Sequence of chain 5.E:
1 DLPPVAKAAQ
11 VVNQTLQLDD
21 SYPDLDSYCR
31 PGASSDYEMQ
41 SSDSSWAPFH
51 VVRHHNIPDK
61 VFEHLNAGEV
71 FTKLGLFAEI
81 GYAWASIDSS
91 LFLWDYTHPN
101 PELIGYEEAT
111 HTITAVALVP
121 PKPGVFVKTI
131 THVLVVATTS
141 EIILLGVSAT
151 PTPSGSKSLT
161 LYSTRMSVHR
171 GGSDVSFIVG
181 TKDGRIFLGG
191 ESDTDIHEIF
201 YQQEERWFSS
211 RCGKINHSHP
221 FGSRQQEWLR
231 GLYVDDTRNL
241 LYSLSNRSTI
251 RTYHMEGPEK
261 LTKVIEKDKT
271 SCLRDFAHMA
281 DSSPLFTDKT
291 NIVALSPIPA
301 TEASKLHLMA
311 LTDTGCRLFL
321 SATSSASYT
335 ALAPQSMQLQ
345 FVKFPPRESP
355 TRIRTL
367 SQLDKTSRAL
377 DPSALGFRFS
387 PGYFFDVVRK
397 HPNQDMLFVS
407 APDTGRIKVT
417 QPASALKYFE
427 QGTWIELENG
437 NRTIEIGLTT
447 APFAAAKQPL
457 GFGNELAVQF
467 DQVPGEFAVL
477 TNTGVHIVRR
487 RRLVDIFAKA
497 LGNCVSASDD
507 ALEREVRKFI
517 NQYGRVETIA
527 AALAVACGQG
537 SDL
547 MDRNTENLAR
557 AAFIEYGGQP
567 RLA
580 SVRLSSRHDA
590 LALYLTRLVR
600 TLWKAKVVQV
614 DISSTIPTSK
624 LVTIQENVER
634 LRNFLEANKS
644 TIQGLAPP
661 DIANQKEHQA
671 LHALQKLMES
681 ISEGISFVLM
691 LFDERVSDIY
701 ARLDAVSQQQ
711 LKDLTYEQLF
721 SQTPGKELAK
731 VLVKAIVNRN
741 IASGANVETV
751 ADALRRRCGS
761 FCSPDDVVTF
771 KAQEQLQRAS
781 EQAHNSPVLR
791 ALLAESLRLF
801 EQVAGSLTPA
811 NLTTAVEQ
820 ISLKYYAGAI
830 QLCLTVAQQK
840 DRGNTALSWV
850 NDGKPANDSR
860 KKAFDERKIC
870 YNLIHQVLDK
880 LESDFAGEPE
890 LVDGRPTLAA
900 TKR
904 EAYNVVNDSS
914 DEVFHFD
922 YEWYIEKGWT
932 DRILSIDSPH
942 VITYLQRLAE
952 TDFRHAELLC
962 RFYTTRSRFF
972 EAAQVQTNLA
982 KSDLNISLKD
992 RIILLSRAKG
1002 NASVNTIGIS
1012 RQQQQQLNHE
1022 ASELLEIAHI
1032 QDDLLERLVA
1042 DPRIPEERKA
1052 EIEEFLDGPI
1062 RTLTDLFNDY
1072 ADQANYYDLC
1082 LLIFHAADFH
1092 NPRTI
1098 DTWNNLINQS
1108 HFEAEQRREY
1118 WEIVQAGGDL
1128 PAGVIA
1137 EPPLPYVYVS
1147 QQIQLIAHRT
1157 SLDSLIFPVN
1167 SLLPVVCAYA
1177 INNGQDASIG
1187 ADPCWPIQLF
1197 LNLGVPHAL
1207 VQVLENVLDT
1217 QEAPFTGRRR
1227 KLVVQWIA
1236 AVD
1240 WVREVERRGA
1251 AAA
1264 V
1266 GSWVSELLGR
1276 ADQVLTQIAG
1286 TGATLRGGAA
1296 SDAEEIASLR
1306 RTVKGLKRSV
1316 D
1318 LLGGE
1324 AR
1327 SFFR

Sequence of chain 5.B:
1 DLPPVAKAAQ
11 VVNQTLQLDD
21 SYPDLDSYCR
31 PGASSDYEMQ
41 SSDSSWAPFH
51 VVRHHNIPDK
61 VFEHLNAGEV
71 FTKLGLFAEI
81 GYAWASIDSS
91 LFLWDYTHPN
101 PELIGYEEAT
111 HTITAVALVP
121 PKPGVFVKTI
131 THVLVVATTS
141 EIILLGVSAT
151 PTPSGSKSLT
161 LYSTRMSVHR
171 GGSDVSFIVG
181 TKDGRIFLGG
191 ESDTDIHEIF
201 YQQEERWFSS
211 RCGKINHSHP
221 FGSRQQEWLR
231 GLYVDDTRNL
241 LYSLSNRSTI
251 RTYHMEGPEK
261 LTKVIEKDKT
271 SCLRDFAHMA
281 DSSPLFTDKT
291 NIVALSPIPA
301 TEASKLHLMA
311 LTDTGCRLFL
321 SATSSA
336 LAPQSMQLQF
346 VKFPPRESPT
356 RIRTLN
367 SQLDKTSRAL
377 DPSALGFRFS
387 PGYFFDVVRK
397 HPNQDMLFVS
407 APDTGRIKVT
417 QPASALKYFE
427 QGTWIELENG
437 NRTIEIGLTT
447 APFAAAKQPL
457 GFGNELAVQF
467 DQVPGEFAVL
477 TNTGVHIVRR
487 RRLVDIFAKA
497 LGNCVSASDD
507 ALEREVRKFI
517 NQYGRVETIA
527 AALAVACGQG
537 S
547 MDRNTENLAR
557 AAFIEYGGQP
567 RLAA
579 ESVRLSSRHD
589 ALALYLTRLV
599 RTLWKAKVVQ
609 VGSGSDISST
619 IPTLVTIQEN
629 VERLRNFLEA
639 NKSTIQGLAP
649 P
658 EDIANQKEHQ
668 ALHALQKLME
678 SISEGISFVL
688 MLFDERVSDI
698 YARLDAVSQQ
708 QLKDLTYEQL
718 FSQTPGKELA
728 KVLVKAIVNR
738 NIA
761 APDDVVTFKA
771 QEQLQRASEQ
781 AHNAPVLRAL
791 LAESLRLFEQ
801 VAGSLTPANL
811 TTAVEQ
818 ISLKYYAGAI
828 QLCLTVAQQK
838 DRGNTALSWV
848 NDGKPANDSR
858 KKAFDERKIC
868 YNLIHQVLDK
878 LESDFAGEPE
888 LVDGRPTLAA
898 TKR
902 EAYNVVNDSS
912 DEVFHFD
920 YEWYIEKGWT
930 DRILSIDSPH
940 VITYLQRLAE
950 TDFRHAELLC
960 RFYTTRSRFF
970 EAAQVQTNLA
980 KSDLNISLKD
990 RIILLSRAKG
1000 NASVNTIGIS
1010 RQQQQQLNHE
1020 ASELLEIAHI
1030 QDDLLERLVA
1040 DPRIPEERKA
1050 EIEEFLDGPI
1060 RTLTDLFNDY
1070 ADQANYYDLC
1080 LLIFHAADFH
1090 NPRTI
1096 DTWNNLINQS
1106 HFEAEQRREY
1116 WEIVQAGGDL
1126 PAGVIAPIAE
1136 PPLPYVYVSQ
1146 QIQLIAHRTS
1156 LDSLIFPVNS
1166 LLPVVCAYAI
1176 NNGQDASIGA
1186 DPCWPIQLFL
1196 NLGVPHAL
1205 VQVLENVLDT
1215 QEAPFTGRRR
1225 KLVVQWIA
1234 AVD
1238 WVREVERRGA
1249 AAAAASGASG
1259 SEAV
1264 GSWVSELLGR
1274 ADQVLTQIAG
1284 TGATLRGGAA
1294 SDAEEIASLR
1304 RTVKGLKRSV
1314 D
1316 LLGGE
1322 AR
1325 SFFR

This protein binds this small molecule.
Small molecule (SMILES): CSCC[C@H](NC(=O)[C@@H]1CCCN1C(=O)[C@H](CC(C)C)NC(=O)[C@H](CC(C)C)NC(=O)[C@H](CCCCN)NC(=O)[C@H](C)NC(=O)[C@H](CCCCN)NC(=O)[C@@H](N)CCCN=C(N)N)C(=O)N[C@@H](CCC(=O)O)C(=O)N[C@@H](CCC(=O)O)C(=O)N[C@@H](C)C(=O)N[C@@H](CC(C)C)C(=O)N[C@@H](CC(C)C)C(=O)N1CCC[C@H]1C=O

Binding-site contacts:
Ligand atom N contacts residue GLY105 of chain 5.E at 2.8 Å (h-bond).
Ligand atom N contacts residue ALA1073 of chain 5.B at 2.0 Å.
Ligand atom NH1 contacts residue THR1097 of chain 5.B at 2.8 Å.
Ligand atom N contacts residue TYR1075 of chain 5.B at 1.5 Å (h-bond).
Ligand atom CA contacts residue ASN1074 of chain 5.B at 0.2 Å.
Ligand atom NE contacts residue TYR1076 of chain 5.B at 2.0 Å.
Ligand atom C contacts residue ASN1074 of chain 5.B at 1.5 Å.
Ligand atom CZ contacts residue THR1097 of chain 5.B at 2.9 Å.
Ligand atom O contacts residue TYR1076 of chain 5.B at 2.3 Å (h-bond).
Ligand atom CD contacts residue TYR1076 of chain 5.B at 2.3 Å (hydrophobic).
Ligand atom C contacts residue ALA1073 of chain 5.B at 2.9 Å (hydrophobic).
Ligand atom NH2 contacts residue CYS1079 of chain 5.B at 2.0 Å.
Ligand atom CB contacts residue TYR1075 of chain 5.B at 2.8 Å (hydrophobic).
Ligand atom N contacts residue ASN1074 of chain 5.B at 0.9 Å.
Ligand atom CA contacts residue TYR1075 of chain 5.B at 2.5 Å (hydrophobic).
Ligand atom CA contacts residue ALA1073 of chain 5.B at 3.0 Å (hydrophobic).
Ligand atom CB contacts residue TYR1076 of chain 5.B at 2.9 Å (hydrophobic).
Ligand atom CZ contacts residue CYS1079 of chain 5.B at 1.6 Å (hydrophobic).
Ligand atom NE contacts residue CYS1079 of chain 5.B at 2.3 Å (h-bond).
Ligand atom CG contacts residue TYR1075 of chain 5.B at 2.6 Å (hydrophobic).
Ligand atom NH1 contacts residue LEU1080 of chain 5.B at 2.6 Å (h-bond).
Ligand atom O contacts residue VAL127 of chain 5.E at 2.5 Å (h-bond).
Ligand atom CA contacts residue ASN1074 of chain 5.B at 0.6 Å.
Ligand atom N contacts residue ASN1074 of chain 5.B at 1.0 Å.
Ligand atom NH1 contacts residue TYR1076 of chain 5.B at 1.9 Å (h-bond).
Ligand atom CZ contacts residue TYR1076 of chain 5.B at 2.8 Å (hydrophobic).
Ligand atom N contacts residue ASN1074 of chain 5.B at 2.3 Å (h-bond).
Ligand atom CG contacts residue TYR1076 of chain 5.B at 2.4 Å (hydrophobic).
Ligand atom CB contacts residue ASN1074 of chain 5.B at 1.8 Å.
Ligand atom CD contacts residue CYS1079 of chain 5.B at 2.6 Å (hydrophobic).
Ligand atom O contacts residue ASN1074 of chain 5.B at 1.6 Å (h-bond).
Ligand atom CG contacts residue ASN1074 of chain 5.B at 2.7 Å.
Ligand atom O contacts residue ASP1071 of chain 5.B at 2.9 Å (salt-bridge).
Ligand atom NH1 contacts residue CYS1079 of chain 5.B at 1.7 Å.
Ligand atom CB contacts residue ASN1074 of chain 5.B at 1.7 Å.
Ligand atom OE1 contacts residue ARG165 of chain 5.E at 2.9 Å (salt-bridge).
Ligand atom CG contacts residue ASN1074 of chain 5.B at 2.5 Å.
Ligand atom C contacts residue ASN1074 of chain 5.B at 0.8 Å.
Ligand atom O contacts residue ASN1074 of chain 5.B at 2.1 Å (h-bond).
Ligand atom O contacts residue ALA1073 of chain 5.B at 2.7 Å.